Binding-site contacts:
Ligand atom C4 contacts residue ASN324 of chain 1.A at 4.3 Å.
Ligand atom C2 contacts residue ASN324 of chain 1.A at 2.4 Å.
Ligand atom C8 contacts residue ASN324 of chain 1.A at 4.4 Å.
Ligand atom C1 contacts residue ASN324 of chain 1.A at 1.4 Å.
Ligand atom N2 contacts residue ASN324 of chain 1.A at 2.8 Å (h-bond).
Ligand atom O5 contacts residue ARG319 of chain 1.A at 4.1 Å.
Ligand atom C6 contacts residue ARG319 of chain 1.A at 4.2 Å.
Ligand atom O7 contacts residue ASN324 of chain 1.A at 3.4 Å (h-bond).
Ligand atom C7 contacts residue ASN324 of chain 1.A at 3.3 Å.
Ligand atom C3 contacts residue ASN324 of chain 1.A at 3.8 Å.
Ligand atom C5 contacts residue ASN324 of chain 1.A at 3.7 Å.
Ligand atom O5 contacts residue ASN324 of chain 1.A at 2.5 Å (h-bond).

Sequence of chain 1.A:
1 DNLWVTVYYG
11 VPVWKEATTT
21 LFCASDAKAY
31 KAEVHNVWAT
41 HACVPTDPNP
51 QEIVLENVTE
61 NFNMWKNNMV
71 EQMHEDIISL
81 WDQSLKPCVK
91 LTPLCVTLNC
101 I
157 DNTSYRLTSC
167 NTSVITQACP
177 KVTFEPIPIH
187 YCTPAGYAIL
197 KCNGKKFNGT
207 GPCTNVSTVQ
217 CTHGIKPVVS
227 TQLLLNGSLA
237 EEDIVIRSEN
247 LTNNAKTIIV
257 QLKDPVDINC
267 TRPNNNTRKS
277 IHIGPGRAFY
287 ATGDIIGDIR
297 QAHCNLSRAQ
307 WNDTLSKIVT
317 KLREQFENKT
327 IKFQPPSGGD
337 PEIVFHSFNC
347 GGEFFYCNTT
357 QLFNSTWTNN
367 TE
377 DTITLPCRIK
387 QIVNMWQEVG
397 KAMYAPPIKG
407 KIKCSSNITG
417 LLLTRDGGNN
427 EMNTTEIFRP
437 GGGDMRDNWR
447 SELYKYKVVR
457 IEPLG

This small molecule binds to this protein.
Small molecule (SMILES): CC(=O)N[C@@H]1[C@@H](O)[C@H](O)[C@@H](CO)O[C@H]1O